This small molecule binds to this protein.
Small molecule (SMILES): N[C@@H](CCC(=O)O)C(=O)O

Sequence of chain 1.A:
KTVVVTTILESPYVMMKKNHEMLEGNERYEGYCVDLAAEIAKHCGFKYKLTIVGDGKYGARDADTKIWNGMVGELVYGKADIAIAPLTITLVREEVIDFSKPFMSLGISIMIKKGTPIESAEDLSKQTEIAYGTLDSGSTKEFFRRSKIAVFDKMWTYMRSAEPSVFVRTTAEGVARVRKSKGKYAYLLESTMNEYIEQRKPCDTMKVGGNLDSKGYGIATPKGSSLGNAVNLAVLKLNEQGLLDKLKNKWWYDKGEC

Binding-site contacts:
Ligand atom N contacts residue SER154 of chain 1.A at 4.2 Å.
Ligand atom CA contacts residue SER154 of chain 1.A at 3.4 Å.
Ligand atom CD contacts residue THR155 of chain 1.A at 3.2 Å.
Ligand atom C contacts residue ARG108 of chain 1.A at 3.4 Å.
Ligand atom O contacts residue SER154 of chain 1.A at 2.7 Å (h-bond).
Ligand atom CG contacts residue LEU150 of chain 1.A at 3.7 Å (hydrophobic).
Ligand atom OXT contacts residue SER154 of chain 1.A at 4.0 Å.
Ligand atom C contacts residue THR103 of chain 1.A at 3.8 Å.
Ligand atom OXT contacts residue PRO101 of chain 1.A at 3.8 Å.
Ligand atom CA contacts residue TYR73 of chain 1.A at 4.0 Å (hydrophobic).
Ligand atom OE1 contacts residue THR155 of chain 1.A at 2.6 Å (h-bond).
Ligand atom OE2 contacts residue SER154 of chain 1.A at 3.3 Å (h-bond).
Ligand atom C contacts residue SER154 of chain 1.A at 3.4 Å.
Ligand atom O contacts residue ARG108 of chain 1.A at 2.8 Å (salt-bridge).
Ligand atom OXT contacts residue TYR73 of chain 1.A at 3.5 Å.
Ligand atom N contacts residue TYR73 of chain 1.A at 4.0 Å.
Ligand atom N contacts residue PRO101 of chain 1.A at 2.8 Å (h-bond).
Ligand atom OE2 contacts residue THR155 of chain 1.A at 3.1 Å (h-bond).
Ligand atom CB contacts residue LEU150 of chain 1.A at 4.0 Å (hydrophobic).
Ligand atom OE1 contacts residue GLU205 of chain 1.A at 3.8 Å.
Ligand atom OXT contacts residue LEU102 of chain 1.A at 3.7 Å.
Ligand atom N contacts residue GLU205 of chain 1.A at 2.7 Å (salt-bridge).
Ligand atom OXT contacts residue THR103 of chain 1.A at 2.9 Å (h-bond).
Ligand atom CD contacts residue LEU150 of chain 1.A at 4.0 Å (hydrophobic).
Ligand atom CB contacts residue TYR73 of chain 1.A at 3.5 Å (hydrophobic).
Ligand atom N contacts residue TYR232 of chain 1.A at 3.7 Å.
Ligand atom C contacts residue TYR73 of chain 1.A at 3.6 Å (hydrophobic).
Ligand atom N contacts residue THR103 of chain 1.A at 2.9 Å (h-bond).
Ligand atom O contacts residue TYR73 of chain 1.A at 3.5 Å.
Ligand atom CA contacts residue GLU205 of chain 1.A at 3.4 Å.
Ligand atom CG contacts residue TYR73 of chain 1.A at 4.3 Å (hydrophobic).
Ligand atom CA contacts residue THR103 of chain 1.A at 3.5 Å.
Ligand atom OE2 contacts residue GLY153 of chain 1.A at 3.6 Å.
Ligand atom CG contacts residue GLU205 of chain 1.A at 3.6 Å.
Ligand atom CB contacts residue GLU205 of chain 1.A at 4.0 Å.
Ligand atom O contacts residue GLY153 of chain 1.A at 3.2 Å.
Ligand atom CD contacts residue GLU205 of chain 1.A at 3.9 Å.
Ligand atom CA contacts residue PRO101 of chain 1.A at 4.1 Å (hydrophobic).
Ligand atom OE2 contacts residue LEU150 of chain 1.A at 4.2 Å.
Ligand atom OXT contacts residue ARG108 of chain 1.A at 2.8 Å (salt-bridge).